A small-molecule ligand and the protein it binds are described below.
Small molecule (SMILES): CS(=O)(=O)NCc1ccc(Cl)cc1

Binding-site contacts:
Ligand atom C13 contacts residue GLN61 of chain 1.A at 3.4 Å.
Ligand atom C01 contacts residue HIS60 of chain 1.A at 4.3 Å.
Ligand atom S02 contacts residue ASP137 of chain 1.A at 4.3 Å.
Ligand atom C01 contacts residue GLN61 of chain 1.A at 3.4 Å.
Ligand atom C01 contacts residue GLU97 of chain 1.A at 3.5 Å.
Ligand atom C13 contacts residue GLU97 of chain 1.A at 3.3 Å.
Ligand atom C08 contacts residue GLN61 of chain 1.A at 2.8 Å.
Ligand atom S02 contacts residue GLU97 of chain 1.A at 4.2 Å.
Ligand atom C12 contacts residue GLN61 of chain 1.A at 3.8 Å.
Ligand atom C12 contacts residue HIS94 of chain 1.A at 3.8 Å.
Ligand atom S02 contacts residue THR138 of chain 1.A at 3.9 Å.
Ligand atom N05 contacts residue THR138 of chain 1.A at 3.3 Å.
Ligand atom C07 contacts residue ASP137 of chain 1.A at 3.7 Å.
Ligand atom O04 contacts residue GLU97 of chain 1.A at 3.6 Å.
Ligand atom C06 contacts residue GLN61 of chain 1.A at 3.8 Å.
Ligand atom C10 contacts residue GLN61 of chain 1.A at 3.7 Å.
Ligand atom C12 contacts residue LEU59 of chain 1.A at 4.4 Å (hydrophobic).
Ligand atom O03 contacts residue THR138 of chain 1.A at 3.8 Å.
Ligand atom CL11 contacts residue ASN64 of chain 1.A at 2.9 Å.
Ligand atom CL11 contacts residue HIS94 of chain 1.A at 3.5 Å.
Ligand atom C10 contacts residue ASN64 of chain 1.A at 3.8 Å.
Ligand atom C12 contacts residue ASN64 of chain 1.A at 4.1 Å.
Ligand atom C13 contacts residue THR138 of chain 1.A at 4.4 Å.
Ligand atom C08 contacts residue ASP137 of chain 1.A at 4.2 Å.
Ligand atom C10 contacts residue HIS94 of chain 1.A at 3.8 Å.
Ligand atom C07 contacts residue GLN61 of chain 1.A at 3.3 Å.
Ligand atom C06 contacts residue ASP137 of chain 1.A at 2.9 Å.
Ligand atom C12 contacts residue GLU97 of chain 1.A at 3.4 Å.
Ligand atom C10 contacts residue ARG43 of chain 1.A at 4.1 Å.
Ligand atom C09 contacts residue GLN61 of chain 1.A at 3.1 Å.
Ligand atom CL11 contacts residue GLN61 of chain 1.A at 4.3 Å.
Ligand atom N05 contacts residue ASP137 of chain 1.A at 2.9 Å (salt-bridge).
Ligand atom O04 contacts residue THR138 of chain 1.A at 3.3 Å (h-bond).
Ligand atom C06 contacts residue THR138 of chain 1.A at 4.4 Å.
Ligand atom CL11 contacts residue ARG43 of chain 1.A at 2.7 Å.

Sequence of chain 1.A:
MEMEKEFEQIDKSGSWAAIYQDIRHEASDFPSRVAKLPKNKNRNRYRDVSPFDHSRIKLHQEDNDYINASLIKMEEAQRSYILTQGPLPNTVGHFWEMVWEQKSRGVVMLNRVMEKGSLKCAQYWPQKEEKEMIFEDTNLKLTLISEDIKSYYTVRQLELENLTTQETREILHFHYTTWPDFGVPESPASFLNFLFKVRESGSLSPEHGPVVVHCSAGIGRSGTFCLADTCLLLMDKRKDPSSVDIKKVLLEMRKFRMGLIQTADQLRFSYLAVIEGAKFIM